Sequence of chain 1.B:
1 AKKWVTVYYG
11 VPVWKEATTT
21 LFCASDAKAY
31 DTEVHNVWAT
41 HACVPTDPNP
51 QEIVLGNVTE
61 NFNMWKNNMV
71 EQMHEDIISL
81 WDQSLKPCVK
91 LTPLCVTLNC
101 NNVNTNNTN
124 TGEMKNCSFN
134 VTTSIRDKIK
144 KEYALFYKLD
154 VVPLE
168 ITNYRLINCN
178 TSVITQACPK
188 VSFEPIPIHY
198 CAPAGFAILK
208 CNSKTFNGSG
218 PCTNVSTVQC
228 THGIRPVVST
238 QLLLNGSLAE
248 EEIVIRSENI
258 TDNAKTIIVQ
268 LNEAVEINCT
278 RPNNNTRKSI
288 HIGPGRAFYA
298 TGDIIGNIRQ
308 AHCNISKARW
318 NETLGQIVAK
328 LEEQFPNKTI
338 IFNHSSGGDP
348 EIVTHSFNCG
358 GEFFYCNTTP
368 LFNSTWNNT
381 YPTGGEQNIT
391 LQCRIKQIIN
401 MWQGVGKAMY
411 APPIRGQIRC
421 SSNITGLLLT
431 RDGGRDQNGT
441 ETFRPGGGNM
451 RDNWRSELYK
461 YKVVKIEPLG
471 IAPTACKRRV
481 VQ

The small molecule below binds the protein below.
Small molecule (SMILES): CC(=O)N[C@@H]1[C@@H](O)[C@H](O)[C@@H](CO)O[C@H]1O

Binding-site contacts:
Ligand atom C4 contacts residue ASN318 of chain 1.B at 4.2 Å.
Ligand atom O5 contacts residue TRP373 of chain 1.B at 3.8 Å.
Ligand atom C8 contacts residue ASN318 of chain 1.B at 4.4 Å.
Ligand atom C8 contacts residue LYS314 of chain 1.B at 3.2 Å.
Ligand atom N2 contacts residue ASN318 of chain 1.B at 2.9 Å (h-bond).
Ligand atom C5 contacts residue ASN318 of chain 1.B at 3.7 Å.
Ligand atom C7 contacts residue ASN318 of chain 1.B at 3.2 Å.
Ligand atom C6 contacts residue TRP373 of chain 1.B at 3.8 Å (hydrophobic).
Ligand atom C3 contacts residue ASN318 of chain 1.B at 3.8 Å.
Ligand atom C8 contacts residue PRO382 of chain 1.B at 3.2 Å (hydrophobic).
Ligand atom O5 contacts residue ASN318 of chain 1.B at 2.4 Å (h-bond).
Ligand atom C5 contacts residue TRP373 of chain 1.B at 3.5 Å (hydrophobic).
Ligand atom C7 contacts residue PRO382 of chain 1.B at 4.4 Å (hydrophobic).
Ligand atom C1 contacts residue TRP373 of chain 1.B at 3.9 Å (hydrophobic).
Ligand atom C7 contacts residue LYS314 of chain 1.B at 4.4 Å.
Ligand atom O7 contacts residue ASN318 of chain 1.B at 3.1 Å (h-bond).
Ligand atom C1 contacts residue ASN318 of chain 1.B at 1.4 Å.
Ligand atom C8 contacts residue THR383 of chain 1.B at 4.5 Å.
Ligand atom C2 contacts residue ASN318 of chain 1.B at 2.5 Å.